Sequence of chain 1.N:
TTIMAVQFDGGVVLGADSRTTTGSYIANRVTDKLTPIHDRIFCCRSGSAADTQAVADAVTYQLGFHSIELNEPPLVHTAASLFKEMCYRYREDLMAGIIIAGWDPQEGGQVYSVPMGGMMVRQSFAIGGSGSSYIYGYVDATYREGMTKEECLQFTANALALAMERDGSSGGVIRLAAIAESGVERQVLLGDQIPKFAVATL

The small molecule below binds the protein below.
Small molecule (SMILES): CC(C)CCCCC(=O)N[C@@H](CO)C(=O)N[C@@H](CC(C)C)[C@@H](O)[C@@](C)(O)CO

Binding-site contacts:
Ligand atom C23 contacts residue SER130 of chain 1.N at 3.4 Å.
Ligand atom O4 contacts residue THR21 of chain 1.N at 3.0 Å (h-bond).
Ligand atom C14 contacts residue THR1 of chain 1.N at 2.9 Å.
Ligand atom C5 contacts residue THR21 of chain 1.N at 3.6 Å.
Ligand atom C7 contacts residue THR22 of chain 1.N at 3.1 Å.
Ligand atom C24 contacts residue ARG19 of chain 1.N at 3.4 Å.
Ligand atom O5 contacts residue SER46 of chain 1.N at 3.7 Å.
Ligand atom O4 contacts residue THR20 of chain 1.N at 3.3 Å.
Ligand atom O8 contacts residue THR1 of chain 1.N at 3.4 Å (h-bond).
Ligand atom C15 contacts residue GLY47 of chain 1.N at 3.7 Å.
Ligand atom C10 contacts residue THR21 of chain 1.N at 3.6 Å.
Ligand atom C14 contacts residue GLY47 of chain 1.N at 3.6 Å.
Ligand atom O8 contacts residue SER169 of chain 1.N at 2.5 Å (h-bond).
Ligand atom C13 contacts residue THR1 of chain 1.N at 2.3 Å.
Ligand atom N3 contacts residue THR1 of chain 1.N at 3.6 Å.
Ligand atom N3 contacts residue GLY47 of chain 1.N at 2.8 Å (h-bond).
Ligand atom C16 contacts residue ARG45 of chain 1.N at 3.5 Å.
Ligand atom O5 contacts residue THR1 of chain 1.N at 2.3 Å (h-bond).
Ligand atom C20 contacts residue THR20 of chain 1.N at 3.5 Å.
Ligand atom C24 contacts residue THR21 of chain 1.N at 3.7 Å.
Ligand atom C23 contacts residue SER169 of chain 1.N at 3.4 Å.
Ligand atom N2 contacts residue THR21 of chain 1.N at 2.9 Å (h-bond).
Ligand atom O2 contacts residue ALA49 of chain 1.N at 3.0 Å (h-bond).
Ligand atom C9 contacts residue GLY47 of chain 1.N at 3.4 Å.
Ligand atom C21 contacts residue THR1 of chain 1.N at 1.4 Å.
Ligand atom C24 contacts residue THR1 of chain 1.N at 3.0 Å.
Ligand atom O8 contacts residue THR21 of chain 1.N at 2.8 Å (h-bond).
Ligand atom C8 contacts residue THR21 of chain 1.N at 3.7 Å.
Ligand atom C24 contacts residue SER169 of chain 1.N at 3.1 Å.
Ligand atom C3 contacts residue TYR114 of chain 1.H at 3.3 Å (hydrophobic).
Ligand atom C7 contacts residue TYR114 of chain 1.H at 3.3 Å (hydrophobic).
Ligand atom O3 contacts residue GLY47 of chain 1.N at 3.7 Å.
Ligand atom C23 contacts residue THR1 of chain 1.N at 1.5 Å.
Ligand atom C12 contacts residue GLY47 of chain 1.N at 3.6 Å.
Ligand atom C4 contacts residue THR22 of chain 1.N at 3.5 Å.
Ligand atom O6 contacts residue THR1 of chain 1.N at 3.7 Å.
Ligand atom C9 contacts residue THR21 of chain 1.N at 3.7 Å.
Ligand atom C22 contacts residue THR1 of chain 1.N at 2.4 Å.
Ligand atom O5 contacts residue GLY47 of chain 1.N at 3.0 Å (h-bond).
Ligand atom C16 contacts residue THR52 of chain 1.N at 3.5 Å.

Sequence of chain 1.H:
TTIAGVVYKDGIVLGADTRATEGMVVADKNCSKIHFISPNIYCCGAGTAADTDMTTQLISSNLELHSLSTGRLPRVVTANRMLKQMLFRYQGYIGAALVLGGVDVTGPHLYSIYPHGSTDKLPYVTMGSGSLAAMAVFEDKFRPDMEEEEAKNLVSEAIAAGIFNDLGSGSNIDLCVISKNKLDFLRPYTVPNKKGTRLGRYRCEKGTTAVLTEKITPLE